This protein binds this small molecule.
Small molecule (SMILES): CC(C)C[C@H](NC(=O)[C@@H](NC(=O)[C@H](C)NC(=O)[C@H](CCCNC(N)=[NH2+])NC(=O)[C@@H]([NH3+])CC(N)=O)[C@@H](C)O)C(=O)N[C@@H](CCC(N)=O)C(=O)O

Binding-site contacts:
Ligand atom C contacts residue THR190 of chain 2.A at 3.6 Å.
Ligand atom NE2 contacts residue LEU141 of chain 2.A at 3.4 Å.
Ligand atom CB contacts residue THR190 of chain 2.A at 3.7 Å.
Ligand atom CG contacts residue ASN142 of chain 2.A at 3.6 Å.
Ligand atom CD contacts residue GLN189 of chain 2.A at 3.3 Å.
Ligand atom OXT contacts residue SER144 of chain 2.A at 3.2 Å (h-bond).
Ligand atom O contacts residue GLU166 of chain 2.A at 3.0 Å (salt-bridge).
Ligand atom OE1 contacts residue GLU166 of chain 2.A at 3.4 Å.
Ligand atom OXT contacts residue ALA145 of chain 2.A at 3.0 Å (h-bond).
Ligand atom OD1 contacts residue PRO168 of chain 2.A at 3.3 Å.
Ligand atom CB contacts residue MET165 of chain 2.A at 3.6 Å (hydrophobic).
Ligand atom O contacts residue HIS41 of chain 2.A at 2.7 Å (h-bond).
Ligand atom N contacts residue THR190 of chain 2.A at 2.8 Å (h-bond).
Ligand atom CB contacts residue THR190 of chain 2.A at 3.6 Å.
Ligand atom ND2 contacts residue PRO168 of chain 2.A at 3.6 Å.
Ligand atom C contacts residue ALA145 of chain 2.A at 3.3 Å (hydrophobic).
Ligand atom NE2 contacts residue GLU166 of chain 2.A at 3.2 Å (salt-bridge).
Ligand atom CA contacts residue GLU166 of chain 2.A at 3.4 Å.
Ligand atom CG contacts residue PRO168 of chain 2.A at 3.6 Å (hydrophobic).
Ligand atom O contacts residue ALA145 of chain 2.A at 3.1 Å.
Ligand atom O contacts residue MET165 of chain 2.A at 3.4 Å.
Ligand atom NH1 contacts residue GLN189 of chain 2.A at 2.8 Å (h-bond).
Ligand atom OXT contacts residue GLY143 of chain 2.A at 2.8 Å (h-bond).
Ligand atom CZ contacts residue GLN189 of chain 2.A at 3.6 Å.
Ligand atom OE1 contacts residue PHE140 of chain 2.A at 3.7 Å.
Ligand atom O contacts residue GLN189 of chain 2.A at 3.2 Å.
Ligand atom CD1 contacts residue HIS41 of chain 2.A at 3.7 Å.
Ligand atom C contacts residue GLU166 of chain 2.A at 3.7 Å.
Ligand atom OE1 contacts residue HIS163 of chain 2.A at 2.9 Å (h-bond).
Ligand atom CA contacts residue GLN189 of chain 2.A at 3.5 Å.
Ligand atom N contacts residue HIS164 of chain 2.A at 3.0 Å (h-bond).
Ligand atom CD contacts residue LEU141 of chain 2.A at 3.7 Å (hydrophobic).
Ligand atom CG contacts residue GLN189 of chain 2.A at 3.7 Å.
Ligand atom CB contacts residue GLN189 of chain 2.A at 3.6 Å.
Ligand atom NE2 contacts residue PHE140 of chain 2.A at 3.0 Å (h-bond).
Ligand atom N contacts residue GLU166 of chain 2.A at 3.0 Å (salt-bridge).
Ligand atom CB contacts residue GLU166 of chain 2.A at 3.6 Å.
Ligand atom CD1 contacts residue ASP187 of chain 2.A at 3.7 Å.
Ligand atom CA contacts residue THR190 of chain 2.A at 3.5 Å.
Ligand atom N contacts residue GLN189 of chain 2.A at 3.1 Å (h-bond).

Sequence of chain 2.A:
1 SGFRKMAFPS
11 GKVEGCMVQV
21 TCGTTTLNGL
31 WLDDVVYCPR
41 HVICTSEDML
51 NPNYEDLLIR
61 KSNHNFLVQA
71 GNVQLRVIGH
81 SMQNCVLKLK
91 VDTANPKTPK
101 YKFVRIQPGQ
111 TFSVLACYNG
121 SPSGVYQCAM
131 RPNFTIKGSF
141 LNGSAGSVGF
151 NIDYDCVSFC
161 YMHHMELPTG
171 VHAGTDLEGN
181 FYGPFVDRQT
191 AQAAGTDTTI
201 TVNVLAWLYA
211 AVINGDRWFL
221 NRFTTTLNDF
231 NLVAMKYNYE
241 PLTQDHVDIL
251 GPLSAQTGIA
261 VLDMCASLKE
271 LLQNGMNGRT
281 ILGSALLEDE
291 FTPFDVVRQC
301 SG

Sequence of chain 1.A:
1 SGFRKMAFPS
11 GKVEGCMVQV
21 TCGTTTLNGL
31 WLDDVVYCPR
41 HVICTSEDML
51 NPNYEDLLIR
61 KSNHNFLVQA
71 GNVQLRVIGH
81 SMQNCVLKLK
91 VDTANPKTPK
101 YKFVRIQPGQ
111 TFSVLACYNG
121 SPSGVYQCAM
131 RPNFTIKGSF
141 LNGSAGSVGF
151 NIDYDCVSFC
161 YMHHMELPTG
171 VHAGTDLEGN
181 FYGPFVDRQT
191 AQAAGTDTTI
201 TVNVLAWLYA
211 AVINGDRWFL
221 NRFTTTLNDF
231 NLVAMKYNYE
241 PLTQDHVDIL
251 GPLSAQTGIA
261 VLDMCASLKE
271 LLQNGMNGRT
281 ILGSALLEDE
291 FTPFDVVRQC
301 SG